Sequence of chain 1.A:
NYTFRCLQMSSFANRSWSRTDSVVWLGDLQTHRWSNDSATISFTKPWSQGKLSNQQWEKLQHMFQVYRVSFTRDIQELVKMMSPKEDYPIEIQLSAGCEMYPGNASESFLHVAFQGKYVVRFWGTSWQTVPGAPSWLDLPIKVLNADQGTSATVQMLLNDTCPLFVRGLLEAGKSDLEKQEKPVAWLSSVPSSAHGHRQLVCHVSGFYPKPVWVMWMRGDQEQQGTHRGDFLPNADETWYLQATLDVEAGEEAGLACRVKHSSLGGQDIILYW

Binding-site contacts:
Ligand atom C3 contacts residue ASN42 of chain 1.A at 3.8 Å.
Ligand atom C7 contacts residue SER24 of chain 1.A at 4.0 Å.
Ligand atom C8 contacts residue SER24 of chain 1.A at 4.0 Å.
Ligand atom C7 contacts residue ASN42 of chain 1.A at 3.6 Å.
Ligand atom C1 contacts residue SER24 of chain 1.A at 3.8 Å.
Ligand atom C5 contacts residue ASN42 of chain 1.A at 3.7 Å.
Ligand atom N2 contacts residue ASN42 of chain 1.A at 3.0 Å (h-bond).
Ligand atom C4 contacts residue ASN42 of chain 1.A at 4.2 Å.
Ligand atom C2 contacts residue ASN42 of chain 1.A at 2.5 Å.
Ligand atom O5 contacts residue ASN42 of chain 1.A at 2.4 Å (h-bond).
Ligand atom C2 contacts residue SER24 of chain 1.A at 3.8 Å.
Ligand atom O7 contacts residue ASP43 of chain 1.A at 4.5 Å.
Ligand atom N2 contacts residue ARG25 of chain 1.A at 4.4 Å.
Ligand atom N2 contacts residue SER24 of chain 1.A at 3.1 Å (h-bond).
Ligand atom C8 contacts residue TRP23 of chain 1.A at 3.4 Å (hydrophobic).
Ligand atom C1 contacts residue ASN42 of chain 1.A at 1.4 Å.
Ligand atom O7 contacts residue ASN42 of chain 1.A at 3.7 Å.
Ligand atom C8 contacts residue ARG25 of chain 1.A at 4.3 Å.
Ligand atom C3 contacts residue SER24 of chain 1.A at 4.1 Å.

The protein below binds the small molecule below.
Small molecule (SMILES): CC(=O)N[C@@H]1[C@@H](O)[C@H](O)[C@@H](CO)O[C@H]1O